This protein binds this small molecule.
Small molecule (SMILES): CC(=O)N[C@@H]1[C@@H](O)[C@H](O)[C@@H](CO)O[C@H]1O

Binding-site contacts:
Ligand atom C7 contacts residue ASN91 of chain 1.H at 3.4 Å.
Ligand atom O7 contacts residue ASN91 of chain 1.H at 3.4 Å (h-bond).
Ligand atom C8 contacts residue GLY90 of chain 1.H at 4.0 Å.
Ligand atom C4 contacts residue ASN91 of chain 1.H at 4.1 Å.
Ligand atom O5 contacts residue ASN91 of chain 1.H at 2.4 Å (h-bond).
Ligand atom C5 contacts residue ASN91 of chain 1.H at 3.7 Å.
Ligand atom N2 contacts residue ASN91 of chain 1.H at 3.0 Å (h-bond).
Ligand atom C7 contacts residue GLY90 of chain 1.H at 4.4 Å.
Ligand atom C2 contacts residue ASN91 of chain 1.H at 2.5 Å.
Ligand atom C1 contacts residue ASN91 of chain 1.H at 1.4 Å.
Ligand atom O7 contacts residue GLY90 of chain 1.H at 4.2 Å.
Ligand atom C3 contacts residue ASN91 of chain 1.H at 3.8 Å.

Sequence of chain 1.H:
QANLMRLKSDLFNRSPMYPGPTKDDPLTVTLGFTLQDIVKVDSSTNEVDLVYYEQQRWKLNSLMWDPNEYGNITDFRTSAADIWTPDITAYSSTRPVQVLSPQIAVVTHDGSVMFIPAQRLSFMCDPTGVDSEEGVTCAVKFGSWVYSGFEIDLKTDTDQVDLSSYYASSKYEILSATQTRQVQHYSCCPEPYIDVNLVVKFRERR